Binding-site contacts:
Ligand atom C contacts residue TYR10 of chain 1.A at 3.2 Å (hydrophobic).
Ligand atom O contacts residue TYR10 of chain 1.A at 2.3 Å (h-bond).
Ligand atom N contacts residue TYR110 of chain 1.A at 3.5 Å (h-bond).
Ligand atom OXT contacts residue TYR106 of chain 1.A at 2.3 Å (h-bond).
Ligand atom O contacts residue PHE13 of chain 1.A at 3.4 Å.
Ligand atom OXT contacts residue TYR110 of chain 1.A at 3.6 Å.
Ligand atom C contacts residue ARG16 of chain 1.A at 3.6 Å.
Ligand atom C contacts residue TYR106 of chain 1.A at 3.1 Å (hydrophobic).
Ligand atom C contacts residue PHE13 of chain 1.A at 3.7 Å (hydrophobic).
Ligand atom CB contacts residue GSH1 of chain 1.C at 3.1 Å.
Ligand atom SG contacts residue GSH1 of chain 1.C at 2.0 Å (h-bond).
Ligand atom CA contacts residue GSH1 of chain 1.C at 3.7 Å.
Ligand atom N contacts residue GSH1 of chain 1.C at 3.7 Å.
Ligand atom CB contacts residue TYR10 of chain 1.A at 4.0 Å (hydrophobic).
Ligand atom CA contacts residue ARG16 of chain 1.A at 4.2 Å.
Ligand atom OXT contacts residue TYR10 of chain 1.A at 4.4 Å.
Ligand atom OXT contacts residue PHE211 of chain 1.A at 4.4 Å.
Ligand atom C contacts residue GLY15 of chain 1.A at 4.0 Å.
Ligand atom CA contacts residue PHE13 of chain 1.A at 4.3 Å (hydrophobic).
Ligand atom CA contacts residue TYR110 of chain 1.A at 3.9 Å (hydrophobic).
Ligand atom OXT contacts residue PHE13 of chain 1.A at 4.2 Å.
Ligand atom O contacts residue ARG16 of chain 1.A at 2.9 Å (salt-bridge).
Ligand atom OXT contacts residue GLY15 of chain 1.A at 4.1 Å.
Ligand atom CB contacts residue PHE13 of chain 1.A at 3.7 Å (hydrophobic).
Ligand atom SG contacts residue TYR110 of chain 1.A at 3.6 Å.
Ligand atom O contacts residue TYR106 of chain 1.A at 3.2 Å (h-bond).
Ligand atom O contacts residue GLY15 of chain 1.A at 3.1 Å.
Ligand atom C contacts residue TYR110 of chain 1.A at 4.1 Å (hydrophobic).
Ligand atom CA contacts residue TYR10 of chain 1.A at 3.4 Å (hydrophobic).
Ligand atom CB contacts residue TYR110 of chain 1.A at 3.1 Å (hydrophobic).
Ligand atom OXT contacts residue ARG16 of chain 1.A at 3.7 Å.

This protein binds this small molecule.
Small molecule (SMILES): N[C@@H](CS)C(=O)O

Sequence of chain 1.A:
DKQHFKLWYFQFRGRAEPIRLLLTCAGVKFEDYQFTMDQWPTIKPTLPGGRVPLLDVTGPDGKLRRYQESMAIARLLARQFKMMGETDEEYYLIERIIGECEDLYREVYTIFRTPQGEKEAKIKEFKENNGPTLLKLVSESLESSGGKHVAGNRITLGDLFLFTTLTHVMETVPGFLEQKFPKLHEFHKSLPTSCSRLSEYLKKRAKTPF